Sequence of chain 1.C:
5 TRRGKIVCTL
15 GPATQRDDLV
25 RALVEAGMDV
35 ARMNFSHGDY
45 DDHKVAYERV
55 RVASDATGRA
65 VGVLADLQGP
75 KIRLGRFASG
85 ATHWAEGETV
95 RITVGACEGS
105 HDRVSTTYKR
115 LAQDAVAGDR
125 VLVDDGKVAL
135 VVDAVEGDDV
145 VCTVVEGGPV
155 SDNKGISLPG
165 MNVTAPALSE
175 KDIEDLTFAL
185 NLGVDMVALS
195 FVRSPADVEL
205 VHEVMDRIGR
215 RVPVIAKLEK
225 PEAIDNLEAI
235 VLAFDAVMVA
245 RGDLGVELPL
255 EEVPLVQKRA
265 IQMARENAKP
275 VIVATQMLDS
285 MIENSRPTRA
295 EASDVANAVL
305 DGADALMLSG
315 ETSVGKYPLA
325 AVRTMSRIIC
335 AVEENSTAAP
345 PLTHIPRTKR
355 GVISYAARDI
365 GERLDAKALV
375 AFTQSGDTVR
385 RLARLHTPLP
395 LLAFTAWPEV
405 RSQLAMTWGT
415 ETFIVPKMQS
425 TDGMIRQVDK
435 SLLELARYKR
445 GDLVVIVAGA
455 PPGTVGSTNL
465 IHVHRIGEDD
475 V

Binding-site contacts:
Ligand atom O5 contacts residue ASN271 of chain 1.C at 3.2 Å (h-bond).
Ligand atom P contacts residue PRO350 of chain 1.C at 4.2 Å.
Ligand atom O3P contacts residue ARG388 of chain 1.C at 2.9 Å (salt-bridge).
Ligand atom P contacts residue ARG385 of chain 1.C at 3.9 Å.
Ligand atom C2 contacts residue LEU236 of chain 1.C at 4.2 Å (hydrophobic).
Ligand atom O6 contacts residue THR352 of chain 1.C at 3.7 Å.
Ligand atom O1P contacts residue THR352 of chain 1.C at 2.8 Å (h-bond).
Ligand atom O3P contacts residue HIS348 of chain 1.C at 2.8 Å (h-bond).
Ligand atom C1 contacts residue ASN271 of chain 1.C at 3.4 Å.
Ligand atom P contacts residue ARG388 of chain 1.C at 4.0 Å.
Ligand atom O1 contacts residue LYS273 of chain 1.C at 3.6 Å.
Ligand atom O1 contacts residue ASN271 of chain 1.C at 2.4 Å (h-bond).
Ligand atom O3P contacts residue GLU270 of chain 1.C at 3.9 Å.
Ligand atom P contacts residue HIS348 of chain 1.C at 3.7 Å.
Ligand atom O3P contacts residue ARG385 of chain 1.C at 4.2 Å.
Ligand atom O2P contacts residue ARG351 of chain 1.C at 2.5 Å (salt-bridge).
Ligand atom C5 contacts residue ARG385 of chain 1.C at 4.0 Å.
Ligand atom O2P contacts residue THR352 of chain 1.C at 3.3 Å (h-bond).
Ligand atom O2P contacts residue HIS348 of chain 1.C at 3.7 Å.
Ligand atom P contacts residue THR352 of chain 1.C at 3.9 Å.
Ligand atom O6 contacts residue HIS348 of chain 1.C at 4.0 Å.
Ligand atom O6 contacts residue ARG385 of chain 1.C at 3.8 Å.
Ligand atom C6 contacts residue GLU270 of chain 1.C at 3.9 Å.
Ligand atom C3 contacts residue LEU236 of chain 1.C at 4.2 Å (hydrophobic).
Ligand atom O2 contacts residue LEU236 of chain 1.C at 3.3 Å.
Ligand atom O1P contacts residue ARG388 of chain 1.C at 3.7 Å.
Ligand atom C6 contacts residue THR352 of chain 1.C at 4.2 Å.
Ligand atom O1P contacts residue GLY355 of chain 1.C at 3.9 Å.
Ligand atom O1P contacts residue ARG385 of chain 1.C at 3.0 Å (salt-bridge).
Ligand atom C1 contacts residue ARG385 of chain 1.C at 3.2 Å.
Ligand atom O3P contacts residue PRO350 of chain 1.C at 4.1 Å.
Ligand atom C5 contacts residue GLU270 of chain 1.C at 4.2 Å.
Ligand atom C5 contacts residue ASN271 of chain 1.C at 3.6 Å.
Ligand atom C2 contacts residue ARG385 of chain 1.C at 4.0 Å.
Ligand atom O5 contacts residue ARG385 of chain 1.C at 4.0 Å.
Ligand atom O2P contacts residue PRO350 of chain 1.C at 3.4 Å.
Ligand atom P contacts residue ARG351 of chain 1.C at 3.9 Å.
Ligand atom C6 contacts residue ARG385 of chain 1.C at 2.9 Å.
Ligand atom C4 contacts residue THR352 of chain 1.C at 4.2 Å.
Ligand atom O1 contacts residue ARG385 of chain 1.C at 3.2 Å (salt-bridge).

This protein binds this small molecule.
Small molecule (SMILES): O=P(O)(O)OC[C@H]1O[C@H](O)[C@H](O)[C@@H](O)[C@@H]1O